This protein binds this small molecule.
Small molecule (SMILES): CCCCCCCCCCCC(=O)N[C@@H](Cc1ccc(O)cc1)C(=O)O

Binding-site contacts:
Ligand atom CA contacts residue TYR29 of chain 1.C at 3.4 Å (hydrophobic).
Ligand atom CD1 contacts residue SER142 of chain 1.C at 3.3 Å.
Ligand atom CA contacts residue SER142 of chain 1.C at 3.6 Å.
Ligand atom CE2 contacts residue VAL168 of chain 1.C at 3.7 Å (hydrophobic).
Ligand atom OL contacts residue PHE100 of chain 1.C at 3.4 Å (h-bond).
Ligand atom CZ contacts residue VAL168 of chain 1.C at 3.7 Å (hydrophobic).
Ligand atom O2 contacts residue GLN99 of chain 1.C at 2.9 Å (h-bond).
Ligand atom C4 contacts residue ILE141 of chain 1.C at 3.6 Å (hydrophobic).
Ligand atom C8 contacts residue PHE124 of chain 1.C at 3.7 Å (hydrophobic).
Ligand atom CE1 contacts residue ILE143 of chain 1.C at 3.8 Å (hydrophobic).
Ligand atom C3 contacts residue PHE100 of chain 1.C at 3.8 Å (hydrophobic).
Ligand atom OL contacts residue TYR29 of chain 1.C at 3.8 Å.
Ligand atom C3 contacts residue VAL97 of chain 1.C at 3.6 Å (hydrophobic).
Ligand atom CE2 contacts residue TYR34 of chain 1.C at 3.8 Å (hydrophobic).
Ligand atom C4 contacts residue TYR151 of chain 1.C at 3.4 Å (hydrophobic).
Ligand atom C5 contacts residue VAL97 of chain 1.C at 3.8 Å (hydrophobic).
Ligand atom O contacts residue VAL98 of chain 1.C at 3.1 Å.
Ligand atom O2 contacts residue VAL98 of chain 1.C at 3.7 Å.
Ligand atom C2 contacts residue SER142 of chain 1.C at 3.5 Å.
Ligand atom OH contacts residue ASN144 of chain 1.C at 2.7 Å (h-bond).
Ligand atom CE1 contacts residue ASN144 of chain 1.C at 3.8 Å.
Ligand atom C1 contacts residue SER142 of chain 1.C at 3.6 Å.
Ligand atom C3 contacts residue ILE141 of chain 1.C at 3.8 Å (hydrophobic).
Ligand atom C2 contacts residue ILE143 of chain 1.C at 3.7 Å (hydrophobic).
Ligand atom CE1 contacts residue PRO171 of chain 1.C at 3.3 Å (hydrophobic).
Ligand atom CE1 contacts residue ALA172 of chain 1.C at 3.8 Å (hydrophobic).
Ligand atom OH contacts residue PRO171 of chain 1.C at 2.8 Å (h-bond).
Ligand atom C contacts residue GLN99 of chain 1.C at 3.6 Å.
Ligand atom C5 contacts residue ILE141 of chain 1.C at 3.8 Å (hydrophobic).
Ligand atom OH contacts residue ALA170 of chain 1.C at 3.4 Å.
Ligand atom C contacts residue VAL98 of chain 1.C at 3.8 Å (hydrophobic).
Ligand atom C6 contacts residue TYR151 of chain 1.C at 3.4 Å (hydrophobic).
Ligand atom C10 contacts residue PHE124 of chain 1.C at 3.7 Å (hydrophobic).
Ligand atom CG contacts residue SER142 of chain 1.C at 3.5 Å.
Ligand atom C contacts residue TYR29 of chain 1.C at 3.3 Å (hydrophobic).
Ligand atom O contacts residue GLN99 of chain 1.C at 3.7 Å.
Ligand atom O2 contacts residue TYR29 of chain 1.C at 2.5 Å (h-bond).
Ligand atom CZ contacts residue PRO171 of chain 1.C at 3.5 Å (hydrophobic).
Ligand atom N contacts residue SER142 of chain 1.C at 2.7 Å (h-bond).
Ligand atom CB contacts residue SER142 of chain 1.C at 3.3 Å.

Sequence of chain 1.C:
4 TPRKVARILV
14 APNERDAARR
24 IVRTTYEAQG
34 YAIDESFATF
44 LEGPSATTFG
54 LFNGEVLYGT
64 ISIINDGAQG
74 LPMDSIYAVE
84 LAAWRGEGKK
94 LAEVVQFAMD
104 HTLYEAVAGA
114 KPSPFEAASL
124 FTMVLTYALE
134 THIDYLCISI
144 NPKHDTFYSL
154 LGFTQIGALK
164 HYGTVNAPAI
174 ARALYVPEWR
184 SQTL